This small molecule binds to this protein.
Small molecule (SMILES): NC(=O)c1ccc(O)cc1

Binding-site contacts:
Ligand atom C1' contacts residue HBD1 of chain 2.I at 3.6 Å.
Ligand atom C4 contacts residue CYS11 of chain 2.C at 3.8 Å (hydrophobic).
Ligand atom O4 contacts residue CYS11 of chain 2.C at 2.9 Å (h-bond).
Ligand atom C2 contacts residue HIS10 of chain 2.D at 4.3 Å.
Ligand atom O4 contacts residue SER9 of chain 2.C at 3.6 Å (h-bond).
Ligand atom C6 contacts residue LEU16 of chain 2.C at 4.4 Å (hydrophobic).
Ligand atom C4 contacts residue CYS6 of chain 2.C at 3.6 Å (hydrophobic).
Ligand atom C3 contacts residue CYS6 of chain 2.C at 3.5 Å (hydrophobic).
Ligand atom C4 contacts residue HIS5 of chain 3.D at 3.9 Å.
Ligand atom C1 contacts residue HIS5 of chain 3.D at 3.8 Å.
Ligand atom O4 contacts residue ILE10 of chain 2.C at 3.6 Å.
Ligand atom C3 contacts residue HIS5 of chain 3.D at 3.9 Å.
Ligand atom O4 contacts residue CYS6 of chain 2.C at 2.7 Å (h-bond).
Ligand atom C2 contacts residue LEU6 of chain 3.D at 4.1 Å (hydrophobic).
Ligand atom C5 contacts residue LEU16 of chain 2.C at 4.4 Å (hydrophobic).
Ligand atom N1' contacts residue ALA14 of chain 2.D at 4.5 Å.
Ligand atom C5 contacts residue HIS5 of chain 3.D at 3.7 Å.
Ligand atom C6 contacts residue CYS11 of chain 2.C at 4.1 Å (hydrophobic).
Ligand atom O1' contacts residue HBD1 of chain 2.I at 2.5 Å (h-bond).
Ligand atom C2 contacts residue HIS5 of chain 3.D at 4.0 Å.
Ligand atom C3 contacts residue LEU6 of chain 3.D at 4.3 Å (hydrophobic).
Ligand atom O1' contacts residue HIS10 of chain 2.D at 3.6 Å.
Ligand atom C1' contacts residue HIS5 of chain 3.D at 4.4 Å.
Ligand atom C5 contacts residue CYS11 of chain 2.C at 3.3 Å (hydrophobic).
Ligand atom O1' contacts residue ALA14 of chain 2.D at 4.1 Å.
Ligand atom C1' contacts residue ALA14 of chain 2.D at 4.2 Å (hydrophobic).
Ligand atom N1' contacts residue HIS5 of chain 3.D at 4.4 Å.
Ligand atom C2 contacts residue LEU11 of chain 2.D at 4.1 Å (hydrophobic).
Ligand atom C6 contacts residue HIS5 of chain 3.D at 3.5 Å.
Ligand atom C3 contacts residue LEU11 of chain 2.D at 3.7 Å (hydrophobic).
Ligand atom C4 contacts residue LEU11 of chain 2.D at 4.3 Å (hydrophobic).
Ligand atom N1' contacts residue HBD1 of chain 2.I at 3.9 Å.

Sequence of chain 3.D:
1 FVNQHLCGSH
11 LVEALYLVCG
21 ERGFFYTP

Sequence of chain 2.D:
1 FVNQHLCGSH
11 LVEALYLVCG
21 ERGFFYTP

Sequence of chain 2.C:
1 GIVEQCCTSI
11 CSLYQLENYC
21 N